Sequence of chain 1.P:
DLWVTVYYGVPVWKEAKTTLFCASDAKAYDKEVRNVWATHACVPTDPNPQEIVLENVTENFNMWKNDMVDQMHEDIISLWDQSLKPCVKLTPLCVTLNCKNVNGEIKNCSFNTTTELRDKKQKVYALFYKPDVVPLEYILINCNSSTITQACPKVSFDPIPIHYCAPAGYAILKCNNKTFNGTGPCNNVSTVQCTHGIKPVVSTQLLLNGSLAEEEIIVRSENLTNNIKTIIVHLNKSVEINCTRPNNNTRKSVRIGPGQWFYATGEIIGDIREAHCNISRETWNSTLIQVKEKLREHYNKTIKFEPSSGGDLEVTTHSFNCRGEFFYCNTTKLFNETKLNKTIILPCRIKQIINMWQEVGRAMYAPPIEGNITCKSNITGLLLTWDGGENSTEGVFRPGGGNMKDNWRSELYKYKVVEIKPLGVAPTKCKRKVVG

The protein below binds the small molecule below.
Small molecule (SMILES): CC(=O)N[C@@H]1[C@@H](O)[C@H](O)[C@@H](CO)O[C@H]1O

Binding-site contacts:
Ligand atom C5 contacts residue ASN347 of chain 1.P at 3.6 Å.
Ligand atom O6 contacts residue ILE351 of chain 1.P at 3.4 Å.
Ligand atom C5 contacts residue ILE351 of chain 1.P at 4.2 Å (hydrophobic).
Ligand atom O5 contacts residue ILE351 of chain 1.P at 3.8 Å.
Ligand atom O5 contacts residue ASN347 of chain 1.P at 2.4 Å (h-bond).
Ligand atom C1 contacts residue ASN347 of chain 1.P at 1.4 Å.
Ligand atom N2 contacts residue ASN347 of chain 1.P at 2.9 Å (h-bond).
Ligand atom C8 contacts residue GLU344 of chain 1.P at 4.5 Å.
Ligand atom C7 contacts residue ASN347 of chain 1.P at 3.2 Å.
Ligand atom O7 contacts residue GLU344 of chain 1.P at 2.9 Å (salt-bridge).
Ligand atom C6 contacts residue ILE351 of chain 1.P at 3.6 Å (hydrophobic).
Ligand atom O7 contacts residue ASN347 of chain 1.P at 3.2 Å (h-bond).
Ligand atom C8 contacts residue ARG343 of chain 1.P at 3.7 Å.
Ligand atom C3 contacts residue ASN347 of chain 1.P at 3.8 Å.
Ligand atom C7 contacts residue GLU344 of chain 1.P at 4.0 Å.
Ligand atom C4 contacts residue ASN347 of chain 1.P at 4.2 Å.
Ligand atom C8 contacts residue ASN347 of chain 1.P at 4.4 Å.
Ligand atom C2 contacts residue ASN347 of chain 1.P at 2.4 Å.